Binding-site contacts:
Ligand atom N3A contacts residue TYR152 of chain 10.A at 3.5 Å.
Ligand atom C3B contacts residue VAL188 of chain 10.A at 3.8 Å (hydrophobic).
Ligand atom C6B contacts residue ILE104 of chain 10.A at 3.6 Å (hydrophobic).
Ligand atom C4C contacts residue VAL188 of chain 10.A at 3.7 Å (hydrophobic).
Ligand atom C1B contacts residue ILE104 of chain 10.A at 4.0 Å (hydrophobic).
Ligand atom C5A contacts residue PHE186 of chain 10.A at 3.5 Å (hydrophobic).
Ligand atom C3C contacts residue TYR128 of chain 10.A at 3.4 Å (hydrophobic).
Ligand atom C2A contacts residue PHE186 of chain 10.A at 3.3 Å (hydrophobic).
Ligand atom N3A contacts residue PRO174 of chain 10.A at 3.7 Å.
Ligand atom C2A contacts residue TYR152 of chain 10.A at 3.6 Å (hydrophobic).
Ligand atom C4A contacts residue PRO174 of chain 10.A at 3.1 Å (hydrophobic).
Ligand atom O1B contacts residue TYR128 of chain 10.A at 3.4 Å (h-bond).
Ligand atom C3B contacts residue TYR152 of chain 10.A at 3.7 Å (hydrophobic).
Ligand atom C5A contacts residue VAL176 of chain 10.A at 3.6 Å (hydrophobic).
Ligand atom C1C contacts residue LEU106 of chain 10.A at 3.8 Å (hydrophobic).
Ligand atom O1A contacts residue PHE186 of chain 10.A at 3.0 Å.
Ligand atom C6B contacts residue TYR128 of chain 10.A at 3.3 Å (hydrophobic).
Ligand atom N3A contacts residue ALA24 of chain 10.C at 3.8 Å.
Ligand atom C5B contacts residue TYR128 of chain 10.A at 4.0 Å (hydrophobic).
Ligand atom C4C contacts residue VAL191 of chain 10.A at 3.0 Å (hydrophobic).
Ligand atom C1C contacts residue TYR128 of chain 10.A at 3.7 Å (hydrophobic).
Ligand atom C5C contacts residue VAL191 of chain 10.A at 3.8 Å (hydrophobic).
Ligand atom C5A contacts residue ALA150 of chain 10.A at 3.6 Å (hydrophobic).
Ligand atom C5B contacts residue MET224 of chain 10.A at 3.8 Å (hydrophobic).
Ligand atom C4 contacts residue LEU106 of chain 10.A at 3.9 Å (hydrophobic).
Ligand atom C2B contacts residue VAL188 of chain 10.A at 3.5 Å (hydrophobic).
Ligand atom O1 contacts residue MET221 of chain 10.A at 3.9 Å.
Ligand atom C1B contacts residue TYR128 of chain 10.A at 3.6 Å (hydrophobic).
Ligand atom C1B contacts residue VAL188 of chain 10.A at 3.8 Å (hydrophobic).
Ligand atom O1B contacts residue ILE104 of chain 10.A at 3.9 Å.
Ligand atom C4B contacts residue PHE186 of chain 10.A at 3.6 Å (hydrophobic).
Ligand atom N3A contacts residue PHE186 of chain 10.A at 4.0 Å.
Ligand atom N2 contacts residue LEU106 of chain 10.A at 3.8 Å.
Ligand atom O1 contacts residue LEU106 of chain 10.A at 3.8 Å.
Ligand atom C5 contacts residue LEU106 of chain 10.A at 3.8 Å (hydrophobic).
Ligand atom C4B contacts residue TYR152 of chain 10.A at 3.8 Å (hydrophobic).
Ligand atom C2C contacts residue TYR197 of chain 10.A at 3.7 Å (hydrophobic).
Ligand atom C5B contacts residue PHE186 of chain 10.A at 3.9 Å (hydrophobic).
Ligand atom C2C contacts residue MET221 of chain 10.A at 4.0 Å (hydrophobic).
Ligand atom C4 contacts residue TYR197 of chain 10.A at 3.8 Å (hydrophobic).

A protein and the small-molecule ligand that binds it are described below.
Small molecule (SMILES): Cc1cc(CCCCCOc2ccc(C3=NCCO3)cc2)on1

Sequence of chain 10.A:
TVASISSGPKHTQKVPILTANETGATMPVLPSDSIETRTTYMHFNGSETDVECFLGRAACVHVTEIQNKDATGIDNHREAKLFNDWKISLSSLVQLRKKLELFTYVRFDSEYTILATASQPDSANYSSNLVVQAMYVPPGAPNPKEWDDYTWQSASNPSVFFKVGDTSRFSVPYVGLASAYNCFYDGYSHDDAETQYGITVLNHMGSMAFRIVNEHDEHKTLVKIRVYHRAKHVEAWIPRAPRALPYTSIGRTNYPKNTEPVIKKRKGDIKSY

Sequence of chain 10.C:
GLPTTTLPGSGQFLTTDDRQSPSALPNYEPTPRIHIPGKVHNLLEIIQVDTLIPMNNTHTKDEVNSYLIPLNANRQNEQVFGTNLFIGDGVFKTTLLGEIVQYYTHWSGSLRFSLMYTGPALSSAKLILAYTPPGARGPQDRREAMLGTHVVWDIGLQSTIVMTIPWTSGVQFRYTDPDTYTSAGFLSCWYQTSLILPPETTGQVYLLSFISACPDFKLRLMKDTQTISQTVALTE